The protein below binds the small molecule below.
Small molecule (SMILES): Fc1cccnc1NCC1CCOCC1

Sequence of chain 1.A:
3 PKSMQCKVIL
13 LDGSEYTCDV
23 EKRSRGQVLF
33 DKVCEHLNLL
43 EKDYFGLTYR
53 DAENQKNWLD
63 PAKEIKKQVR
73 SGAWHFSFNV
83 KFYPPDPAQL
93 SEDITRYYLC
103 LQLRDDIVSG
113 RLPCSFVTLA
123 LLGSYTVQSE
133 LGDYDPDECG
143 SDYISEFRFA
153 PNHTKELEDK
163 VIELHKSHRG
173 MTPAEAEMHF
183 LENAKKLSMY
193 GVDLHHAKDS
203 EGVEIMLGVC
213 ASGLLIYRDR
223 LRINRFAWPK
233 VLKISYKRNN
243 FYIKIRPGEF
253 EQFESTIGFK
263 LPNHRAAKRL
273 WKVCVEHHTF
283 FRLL

Binding-site contacts:
Ligand atom O contacts residue MET191 of chain 1.A at 3.8 Å.
Ligand atom C2 contacts residue GLU206 of chain 1.A at 3.2 Å.
Ligand atom N1 contacts residue TYR219 of chain 1.A at 4.2 Å.
Ligand atom C3 contacts residue MET208 of chain 1.A at 4.0 Å (hydrophobic).
Ligand atom C9 contacts residue LEU196 of chain 1.A at 3.8 Å (hydrophobic).
Ligand atom C1 contacts residue TYR219 of chain 1.A at 3.5 Å (hydrophobic).
Ligand atom F contacts residue ARG220 of chain 1.A at 3.2 Å.
Ligand atom C contacts residue ARG220 of chain 1.A at 3.9 Å.
Ligand atom C contacts residue MET208 of chain 1.A at 4.5 Å (hydrophobic).
Ligand atom C8 contacts residue MET191 of chain 1.A at 4.1 Å (hydrophobic).
Ligand atom F contacts residue ASP221 of chain 1.A at 3.4 Å.
Ligand atom C7 contacts residue MET208 of chain 1.A at 4.2 Å (hydrophobic).
Ligand atom C7 contacts residue TYR219 of chain 1.A at 3.5 Å (hydrophobic).
Ligand atom C contacts residue TYR219 of chain 1.A at 3.4 Å (hydrophobic).
Ligand atom C1 contacts residue ILE207 of chain 1.A at 3.6 Å (hydrophobic).
Ligand atom F contacts residue TYR219 of chain 1.A at 2.8 Å.
Ligand atom C8 contacts residue LEU196 of chain 1.A at 3.8 Å (hydrophobic).
Ligand atom C8 contacts residue TYR219 of chain 1.A at 3.7 Å (hydrophobic).
Ligand atom C2 contacts residue ILE207 of chain 1.A at 3.8 Å (hydrophobic).
Ligand atom C contacts residue GLU206 of chain 1.A at 4.5 Å.
Ligand atom O contacts residue LEU196 of chain 1.A at 3.9 Å.
Ligand atom C4 contacts residue TYR219 of chain 1.A at 4.4 Å (hydrophobic).
Ligand atom C1 contacts residue MET208 of chain 1.A at 4.2 Å (hydrophobic).
Ligand atom C1 contacts residue GLU206 of chain 1.A at 3.2 Å.
Ligand atom C1 contacts residue ARG220 of chain 1.A at 3.7 Å.
Ligand atom C4 contacts residue MET208 of chain 1.A at 4.1 Å (hydrophobic).
Ligand atom N contacts residue MET208 of chain 1.A at 3.8 Å.
Ligand atom C contacts residue ILE207 of chain 1.A at 4.5 Å (hydrophobic).
Ligand atom C2 contacts residue MET208 of chain 1.A at 4.4 Å (hydrophobic).